Binding-site contacts:
Ligand atom C4 contacts residue ARG125 of chain 2.A at 3.4 Å.
Ligand atom C4 contacts residue ARG111 of chain 2.A at 3.7 Å.
Ligand atom O5 contacts residue ARG125 of chain 2.A at 3.8 Å.
Ligand atom O6 contacts residue PRO68 of chain 2.A at 3.4 Å.
Ligand atom C3 contacts residue ARG111 of chain 2.A at 3.1 Å.
Ligand atom C2 contacts residue ARG111 of chain 2.A at 4.0 Å.
Ligand atom O5 contacts residue ARG111 of chain 2.A at 4.3 Å.
Ligand atom O6 contacts residue ARG125 of chain 2.A at 2.5 Å (salt-bridge).
Ligand atom O5 contacts residue PRO68 of chain 2.A at 3.9 Å.
Ligand atom C1 contacts residue ARG111 of chain 2.A at 4.5 Å.
Ligand atom O6 contacts residue ARG111 of chain 2.A at 2.6 Å (salt-bridge).
Ligand atom C2 contacts residue ARG125 of chain 2.A at 3.9 Å.
Ligand atom C4 contacts residue GLU114 of chain 2.A at 4.5 Å.
Ligand atom O6 contacts residue GLU114 of chain 2.A at 4.5 Å.
Ligand atom C3 contacts residue ARG125 of chain 2.A at 3.3 Å.

Sequence of chain 2.A:
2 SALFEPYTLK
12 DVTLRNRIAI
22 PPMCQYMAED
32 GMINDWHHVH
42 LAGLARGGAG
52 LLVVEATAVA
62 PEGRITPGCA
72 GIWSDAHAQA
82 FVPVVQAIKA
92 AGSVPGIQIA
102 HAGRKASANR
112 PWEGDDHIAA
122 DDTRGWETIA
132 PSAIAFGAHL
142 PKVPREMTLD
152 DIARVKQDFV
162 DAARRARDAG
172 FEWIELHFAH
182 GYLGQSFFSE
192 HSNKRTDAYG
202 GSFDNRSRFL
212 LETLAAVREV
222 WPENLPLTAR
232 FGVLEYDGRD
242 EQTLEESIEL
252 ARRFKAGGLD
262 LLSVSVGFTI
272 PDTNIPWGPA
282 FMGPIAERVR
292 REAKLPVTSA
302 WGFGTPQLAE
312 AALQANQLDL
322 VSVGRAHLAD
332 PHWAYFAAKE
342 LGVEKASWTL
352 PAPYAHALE

This small molecule binds to this protein.
Small molecule (SMILES): C[C@@H](O)[C@@H](C)O